Sequence of chain 2.B:
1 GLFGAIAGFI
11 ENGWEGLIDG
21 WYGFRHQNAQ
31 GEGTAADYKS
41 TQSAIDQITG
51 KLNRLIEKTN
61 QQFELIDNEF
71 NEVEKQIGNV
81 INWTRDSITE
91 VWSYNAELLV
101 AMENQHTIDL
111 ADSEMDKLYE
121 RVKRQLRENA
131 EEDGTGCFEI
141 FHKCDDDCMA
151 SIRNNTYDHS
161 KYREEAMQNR

Binding-site contacts:
Ligand atom O3 contacts residue LYS75 of chain 2.B at 4.5 Å.
Ligand atom C7 contacts residue ASN79 of chain 2.B at 3.6 Å.
Ligand atom C8 contacts residue ASN79 of chain 2.B at 3.3 Å.
Ligand atom N2 contacts residue ASN79 of chain 2.B at 4.4 Å.
Ligand atom O7 contacts residue ASN79 of chain 2.B at 3.7 Å.
Ligand atom C5 contacts residue ASN82 of chain 2.B at 3.6 Å.
Ligand atom C7 contacts residue ASN82 of chain 2.B at 4.0 Å.
Ligand atom O7 contacts residue GLU69 of chain 2.B at 4.2 Å.
Ligand atom C8 contacts residue ARG291 of chain 2.A at 4.0 Å.
Ligand atom O3 contacts residue GLU72 of chain 2.B at 3.7 Å.
Ligand atom O7 contacts residue LYS75 of chain 2.B at 3.4 Å (salt-bridge).
Ligand atom C7 contacts residue GLU72 of chain 2.B at 3.4 Å.
Ligand atom C7 contacts residue GLU69 of chain 2.B at 4.4 Å.
Ligand atom C8 contacts residue GLU69 of chain 2.B at 4.0 Å.
Ligand atom O5 contacts residue ASN82 of chain 2.B at 2.3 Å (h-bond).
Ligand atom C8 contacts residue GLY78 of chain 2.B at 4.0 Å.
Ligand atom O7 contacts residue ASN82 of chain 2.B at 4.5 Å.
Ligand atom C7 contacts residue LYS75 of chain 2.B at 3.8 Å.
Ligand atom O6 contacts residue ARG291 of chain 2.A at 4.3 Å.
Ligand atom C2 contacts residue ASN82 of chain 2.B at 2.6 Å.
Ligand atom N2 contacts residue ASN82 of chain 2.B at 3.0 Å (h-bond).
Ligand atom C1 contacts residue ASN82 of chain 2.B at 1.4 Å.
Ligand atom C3 contacts residue GLU72 of chain 2.B at 4.2 Å.
Ligand atom O7 contacts residue GLU72 of chain 2.B at 3.9 Å.
Ligand atom N2 contacts residue GLU72 of chain 2.B at 3.7 Å.
Ligand atom C8 contacts residue GLU72 of chain 2.B at 3.3 Å.
Ligand atom C8 contacts residue LYS75 of chain 2.B at 3.4 Å.
Ligand atom C4 contacts residue ASN82 of chain 2.B at 4.3 Å.
Ligand atom C3 contacts residue ASN82 of chain 2.B at 3.9 Å.

A small-molecule ligand and the protein it binds are described below.
Small molecule (SMILES): CC(=O)N[C@H]1[C@H](O[C@H]2[C@H](O)[C@@H](NC(C)=O)CO[C@@H]2CO)O[C@H](CO)[C@@H](O)[C@@H]1O

Sequence of chain 2.A:
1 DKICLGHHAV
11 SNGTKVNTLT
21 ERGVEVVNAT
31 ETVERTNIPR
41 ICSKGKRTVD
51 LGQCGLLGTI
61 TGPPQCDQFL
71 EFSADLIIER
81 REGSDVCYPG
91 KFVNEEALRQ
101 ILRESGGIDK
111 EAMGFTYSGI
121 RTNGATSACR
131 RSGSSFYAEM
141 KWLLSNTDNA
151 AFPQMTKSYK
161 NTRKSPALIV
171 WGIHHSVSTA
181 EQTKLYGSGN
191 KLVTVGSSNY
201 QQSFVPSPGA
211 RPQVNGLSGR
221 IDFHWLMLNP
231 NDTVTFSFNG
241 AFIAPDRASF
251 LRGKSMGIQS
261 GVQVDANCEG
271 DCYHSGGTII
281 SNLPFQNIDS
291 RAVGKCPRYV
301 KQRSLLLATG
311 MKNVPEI